Sequence of chain 1.A:
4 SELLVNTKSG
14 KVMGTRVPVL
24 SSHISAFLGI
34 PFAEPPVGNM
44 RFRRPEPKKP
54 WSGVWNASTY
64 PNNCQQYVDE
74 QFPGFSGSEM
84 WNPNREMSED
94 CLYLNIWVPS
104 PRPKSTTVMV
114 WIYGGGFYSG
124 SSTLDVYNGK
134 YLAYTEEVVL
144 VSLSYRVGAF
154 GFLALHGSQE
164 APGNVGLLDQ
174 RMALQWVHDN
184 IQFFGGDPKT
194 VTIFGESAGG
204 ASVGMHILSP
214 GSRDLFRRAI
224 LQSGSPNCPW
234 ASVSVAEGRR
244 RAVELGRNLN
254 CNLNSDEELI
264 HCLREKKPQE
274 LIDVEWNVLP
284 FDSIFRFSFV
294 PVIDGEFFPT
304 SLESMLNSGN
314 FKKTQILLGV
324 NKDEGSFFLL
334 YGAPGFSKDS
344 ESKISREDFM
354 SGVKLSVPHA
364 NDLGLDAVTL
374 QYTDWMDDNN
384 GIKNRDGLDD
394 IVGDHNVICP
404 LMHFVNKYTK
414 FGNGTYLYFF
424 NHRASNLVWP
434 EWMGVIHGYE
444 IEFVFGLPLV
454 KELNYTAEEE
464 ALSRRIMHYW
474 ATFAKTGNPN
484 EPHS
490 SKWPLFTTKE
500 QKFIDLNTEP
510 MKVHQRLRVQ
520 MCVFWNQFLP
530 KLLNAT

A protein and the small-molecule ligand that binds it are described below.
Small molecule (SMILES): CC(=O)N[C@@H]1[C@@H](O)[C@H](O)[C@@H](CO)O[C@H]1O

Binding-site contacts:
Ligand atom O5 contacts residue ASN457 of chain 1.A at 2.4 Å (h-bond).
Ligand atom C7 contacts residue GLU455 of chain 1.A at 4.4 Å.
Ligand atom C1 contacts residue GLU455 of chain 1.A at 3.8 Å.
Ligand atom N2 contacts residue GLU455 of chain 1.A at 3.8 Å.
Ligand atom C2 contacts residue GLU455 of chain 1.A at 4.5 Å.
Ligand atom C4 contacts residue ASN457 of chain 1.A at 4.1 Å.
Ligand atom N2 contacts residue ASN457 of chain 1.A at 2.8 Å (h-bond).
Ligand atom O7 contacts residue ASN457 of chain 1.A at 3.4 Å (h-bond).
Ligand atom C2 contacts residue ASN457 of chain 1.A at 2.3 Å.
Ligand atom C7 contacts residue ASN457 of chain 1.A at 3.4 Å.
Ligand atom C1 contacts residue ASN457 of chain 1.A at 1.5 Å.
Ligand atom C3 contacts residue ASN457 of chain 1.A at 3.7 Å.
Ligand atom C5 contacts residue ASN457 of chain 1.A at 3.6 Å.
Ligand atom C8 contacts residue GLU455 of chain 1.A at 4.4 Å.